This small molecule binds to this protein.
Small molecule (SMILES): O=C(O)[C@@H]1CCCN1

Binding-site contacts:
Ligand atom N contacts residue GLY1 of chain 1.F at 3.2 Å (h-bond).
Ligand atom CG contacts residue GLU407 of chain 1.A at 3.4 Å.
Ligand atom CA contacts residue OH1 of chain 1.E at 3.4 Å.
Ligand atom CG contacts residue ARG445 of chain 1.A at 3.9 Å.
Ligand atom CD contacts residue HIS250 of chain 1.A at 3.4 Å.
Ligand atom CD contacts residue OH1 of chain 1.E at 3.5 Å.
Ligand atom CA contacts residue GLY1 of chain 1.F at 4.0 Å.
Ligand atom C contacts residue GLY1 of chain 1.F at 4.0 Å.
Ligand atom O contacts residue HIS372 of chain 1.A at 4.2 Å.
Ligand atom N contacts residue OH1 of chain 1.E at 2.8 Å (h-bond).
Ligand atom CA contacts residue HIS250 of chain 1.A at 4.0 Å.
Ligand atom OXT contacts residue HIS250 of chain 1.A at 3.0 Å (h-bond).
Ligand atom O contacts residue ARG393 of chain 1.A at 2.8 Å (salt-bridge).
Ligand atom C contacts residue TRP102 of chain 1.B at 4.2 Å (hydrophobic).
Ligand atom CB contacts residue TRP102 of chain 1.B at 4.4 Å (hydrophobic).
Ligand atom CB contacts residue HIS361 of chain 1.A at 3.5 Å.
Ligand atom CD contacts residue LEU249 of chain 1.A at 4.1 Å (hydrophobic).
Ligand atom OXT contacts residue GLY1 of chain 1.F at 3.6 Å (h-bond).
Ligand atom N contacts residue HIS250 of chain 1.A at 3.1 Å (h-bond).
Ligand atom CB contacts residue GLU407 of chain 1.A at 3.5 Å.
Ligand atom CD contacts residue GLY1 of chain 1.F at 4.4 Å.
Ligand atom CD contacts residue GLU407 of chain 1.A at 3.7 Å.
Ligand atom N contacts residue GLU407 of chain 1.A at 3.5 Å (salt-bridge).
Ligand atom CD contacts residue ASP271 of chain 1.A at 4.2 Å.
Ligand atom C contacts residue ARG393 of chain 1.A at 3.5 Å.
Ligand atom CG contacts residue HIS361 of chain 1.A at 3.8 Å.
Ligand atom OXT contacts residue HIS372 of chain 1.A at 3.5 Å.
Ligand atom OXT contacts residue ARG393 of chain 1.A at 2.9 Å (salt-bridge).
Ligand atom O contacts residue HIS365 of chain 1.A at 4.1 Å.
Ligand atom C contacts residue HIS365 of chain 1.A at 4.4 Å.
Ligand atom CB contacts residue GLY362 of chain 1.A at 4.4 Å.
Ligand atom N contacts residue MN1 of chain 1.C at 4.3 Å.
Ligand atom CG contacts residue HIS250 of chain 1.A at 4.4 Å.
Ligand atom C contacts residue HIS372 of chain 1.A at 3.9 Å.
Ligand atom CG contacts residue OH1 of chain 1.E at 4.2 Å.
Ligand atom C contacts residue HIS250 of chain 1.A at 3.9 Å.
Ligand atom OXT contacts residue TRP102 of chain 1.B at 3.8 Å.
Ligand atom CA contacts residue GLU407 of chain 1.A at 3.3 Å.
Ligand atom CD contacts residue ARG445 of chain 1.A at 3.7 Å.
Ligand atom CA contacts residue MN1 of chain 1.C at 4.3 Å.

Sequence of chain 1.A:
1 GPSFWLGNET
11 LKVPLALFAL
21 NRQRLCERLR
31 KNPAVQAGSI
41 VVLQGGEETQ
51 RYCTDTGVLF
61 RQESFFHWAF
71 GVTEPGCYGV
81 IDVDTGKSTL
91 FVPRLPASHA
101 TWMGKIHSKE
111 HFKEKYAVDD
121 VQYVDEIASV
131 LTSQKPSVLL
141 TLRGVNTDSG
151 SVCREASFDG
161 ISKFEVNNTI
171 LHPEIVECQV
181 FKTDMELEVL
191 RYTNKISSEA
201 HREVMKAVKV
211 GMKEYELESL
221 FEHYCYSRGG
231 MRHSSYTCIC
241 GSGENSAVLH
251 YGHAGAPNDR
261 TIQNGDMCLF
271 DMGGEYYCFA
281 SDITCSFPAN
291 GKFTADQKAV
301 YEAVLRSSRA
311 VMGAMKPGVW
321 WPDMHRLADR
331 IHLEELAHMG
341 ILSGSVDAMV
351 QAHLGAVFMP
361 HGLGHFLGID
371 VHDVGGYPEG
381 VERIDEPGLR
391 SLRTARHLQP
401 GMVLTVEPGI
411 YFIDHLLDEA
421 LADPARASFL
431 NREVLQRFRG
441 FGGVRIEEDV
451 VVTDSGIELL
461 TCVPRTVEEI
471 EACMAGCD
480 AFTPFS

Sequence of chain 1.B:
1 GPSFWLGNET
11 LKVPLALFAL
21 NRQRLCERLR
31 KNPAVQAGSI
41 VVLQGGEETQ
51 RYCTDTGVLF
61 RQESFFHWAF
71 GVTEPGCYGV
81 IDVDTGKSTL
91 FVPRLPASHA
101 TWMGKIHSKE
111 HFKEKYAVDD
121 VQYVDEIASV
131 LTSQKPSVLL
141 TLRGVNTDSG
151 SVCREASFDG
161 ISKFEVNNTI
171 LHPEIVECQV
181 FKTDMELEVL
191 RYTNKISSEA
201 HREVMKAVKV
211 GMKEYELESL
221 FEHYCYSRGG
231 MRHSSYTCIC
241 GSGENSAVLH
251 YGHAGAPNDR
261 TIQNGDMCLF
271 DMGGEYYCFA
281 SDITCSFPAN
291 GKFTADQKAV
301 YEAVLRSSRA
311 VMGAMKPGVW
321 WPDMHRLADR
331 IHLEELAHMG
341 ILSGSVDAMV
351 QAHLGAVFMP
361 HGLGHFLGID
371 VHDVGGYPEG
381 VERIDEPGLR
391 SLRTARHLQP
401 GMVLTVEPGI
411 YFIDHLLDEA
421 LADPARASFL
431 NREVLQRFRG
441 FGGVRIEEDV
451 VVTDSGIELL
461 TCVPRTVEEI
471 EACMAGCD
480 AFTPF